The small molecule below binds the protein below.
Small molecule (SMILES): CC(=O)N[C@@H]1[C@@H](O)[C@H](O)[C@@H](CO)O[C@H]1O

Sequence of chain 1.D:
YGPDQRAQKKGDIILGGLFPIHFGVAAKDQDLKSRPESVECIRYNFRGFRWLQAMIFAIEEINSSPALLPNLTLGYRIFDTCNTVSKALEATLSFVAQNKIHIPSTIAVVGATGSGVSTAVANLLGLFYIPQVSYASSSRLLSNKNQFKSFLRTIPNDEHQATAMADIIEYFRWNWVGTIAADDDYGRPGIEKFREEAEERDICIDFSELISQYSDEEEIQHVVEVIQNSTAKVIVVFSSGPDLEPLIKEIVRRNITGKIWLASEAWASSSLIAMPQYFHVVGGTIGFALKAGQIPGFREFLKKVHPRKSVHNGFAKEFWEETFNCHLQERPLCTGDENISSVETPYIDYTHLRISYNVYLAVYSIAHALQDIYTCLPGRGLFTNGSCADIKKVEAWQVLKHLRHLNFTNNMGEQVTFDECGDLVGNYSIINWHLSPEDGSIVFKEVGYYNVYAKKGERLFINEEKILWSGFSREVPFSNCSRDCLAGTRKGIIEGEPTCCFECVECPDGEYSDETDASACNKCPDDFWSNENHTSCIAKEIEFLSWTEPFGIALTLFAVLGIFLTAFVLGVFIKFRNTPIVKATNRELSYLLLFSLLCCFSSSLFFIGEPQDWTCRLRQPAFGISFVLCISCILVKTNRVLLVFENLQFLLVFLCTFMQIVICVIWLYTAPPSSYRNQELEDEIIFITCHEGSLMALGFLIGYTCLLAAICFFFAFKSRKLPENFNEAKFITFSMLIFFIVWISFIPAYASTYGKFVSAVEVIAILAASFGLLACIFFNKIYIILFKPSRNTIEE

Binding-site contacts:
Ligand atom O5 contacts residue ASN502 of chain 1.D at 2.3 Å (h-bond).
Ligand atom O6 contacts residue ASN526 of chain 1.D at 4.2 Å.
Ligand atom C8 contacts residue TYR528 of chain 1.D at 3.4 Å (hydrophobic).
Ligand atom C3 contacts residue TYR528 of chain 1.D at 4.4 Å (hydrophobic).
Ligand atom C8 contacts residue ASN502 of chain 1.D at 4.4 Å.
Ligand atom C2 contacts residue TYR528 of chain 1.D at 4.2 Å (hydrophobic).
Ligand atom C7 contacts residue TYR528 of chain 1.D at 4.0 Å (hydrophobic).
Ligand atom N2 contacts residue ASN502 of chain 1.D at 2.9 Å (h-bond).
Ligand atom C8 contacts residue VAL500 of chain 1.D at 4.2 Å (hydrophobic).
Ligand atom C8 contacts residue GLY501 of chain 1.D at 3.9 Å.
Ligand atom O7 contacts residue ASN502 of chain 1.D at 3.2 Å (h-bond).
Ligand atom C7 contacts residue LYS337 of chain 1.D at 4.3 Å.
Ligand atom O6 contacts residue ASN502 of chain 1.D at 4.5 Å.
Ligand atom C2 contacts residue ASN502 of chain 1.D at 2.5 Å.
Ligand atom C4 contacts residue ASN502 of chain 1.D at 4.2 Å.
Ligand atom C1 contacts residue ASN502 of chain 1.D at 1.4 Å.
Ligand atom C7 contacts residue ASN502 of chain 1.D at 3.2 Å.
Ligand atom C1 contacts residue TYR528 of chain 1.D at 4.1 Å (hydrophobic).
Ligand atom O5 contacts residue ASN526 of chain 1.D at 3.5 Å (h-bond).
Ligand atom N2 contacts residue TYR528 of chain 1.D at 3.3 Å.
Ligand atom C6 contacts residue ASN526 of chain 1.D at 3.4 Å.
Ligand atom C1 contacts residue ASN526 of chain 1.D at 3.6 Å.
Ligand atom C3 contacts residue ASN502 of chain 1.D at 3.8 Å.
Ligand atom C5 contacts residue ASN502 of chain 1.D at 3.6 Å.
Ligand atom C5 contacts residue ASN526 of chain 1.D at 3.3 Å.
Ligand atom O7 contacts residue LYS337 of chain 1.D at 3.2 Å (salt-bridge).